Sequence of chain 2.B:
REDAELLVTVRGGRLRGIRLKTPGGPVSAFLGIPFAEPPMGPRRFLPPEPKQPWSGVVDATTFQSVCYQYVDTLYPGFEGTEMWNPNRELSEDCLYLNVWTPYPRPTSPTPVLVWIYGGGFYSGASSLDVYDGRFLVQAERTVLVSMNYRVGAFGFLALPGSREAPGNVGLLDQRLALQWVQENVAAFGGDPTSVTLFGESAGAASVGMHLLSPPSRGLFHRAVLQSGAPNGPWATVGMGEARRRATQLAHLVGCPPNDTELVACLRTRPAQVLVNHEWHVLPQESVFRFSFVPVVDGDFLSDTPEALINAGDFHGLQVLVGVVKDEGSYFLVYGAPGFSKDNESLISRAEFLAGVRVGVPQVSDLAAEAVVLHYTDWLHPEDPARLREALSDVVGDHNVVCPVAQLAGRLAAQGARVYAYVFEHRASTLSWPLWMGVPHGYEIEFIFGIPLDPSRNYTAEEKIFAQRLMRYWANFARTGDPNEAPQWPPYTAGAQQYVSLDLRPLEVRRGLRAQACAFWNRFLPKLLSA

The small molecule below binds the protein below.
Small molecule (SMILES): CC(=O)N[C@@H]1[C@@H](O)[C@H](O)[C@@H](CO)O[C@H]1O

Binding-site contacts:
Ligand atom C8 contacts residue ASN463 of chain 2.B at 4.1 Å.
Ligand atom N2 contacts residue ASN463 of chain 2.B at 3.3 Å (h-bond).
Ligand atom C5 contacts residue ASN463 of chain 2.B at 3.5 Å.
Ligand atom C1 contacts residue ASN463 of chain 2.B at 1.5 Å.
Ligand atom N2 contacts residue SER461 of chain 2.B at 4.5 Å.
Ligand atom C4 contacts residue ASN463 of chain 2.B at 4.3 Å.
Ligand atom C8 contacts residue ARG462 of chain 2.B at 3.4 Å.
Ligand atom C7 contacts residue ASN463 of chain 2.B at 3.5 Å.
Ligand atom O5 contacts residue ASN463 of chain 2.B at 2.3 Å (h-bond).
Ligand atom C8 contacts residue SER461 of chain 2.B at 3.1 Å.
Ligand atom C2 contacts residue ASN463 of chain 2.B at 2.8 Å.
Ligand atom C7 contacts residue SER461 of chain 2.B at 4.3 Å.
Ligand atom O7 contacts residue ASN463 of chain 2.B at 3.6 Å (h-bond).
Ligand atom C3 contacts residue ASN463 of chain 2.B at 4.0 Å.